Binding-site contacts:
Ligand atom C2 contacts residue SER542 of chain 1.B at 3.7 Å.
Ligand atom C8 contacts residue SER542 of chain 1.B at 3.7 Å.
Ligand atom C4 contacts residue ASN180 of chain 1.C at 4.3 Å.
Ligand atom C8 contacts residue VAL544 of chain 1.B at 4.2 Å (hydrophobic).
Ligand atom N2 contacts residue SER542 of chain 1.B at 2.9 Å (h-bond).
Ligand atom C3 contacts residue SER542 of chain 1.B at 3.5 Å.
Ligand atom C7 contacts residue ASN180 of chain 1.C at 3.5 Å.
Ligand atom O5 contacts residue ASN180 of chain 1.C at 2.4 Å (h-bond).
Ligand atom O6 contacts residue PHE179 of chain 1.C at 3.7 Å.
Ligand atom C7 contacts residue SER542 of chain 1.B at 3.8 Å.
Ligand atom C5 contacts residue ASN180 of chain 1.C at 3.7 Å.
Ligand atom O5 contacts residue PHE179 of chain 1.C at 3.9 Å.
Ligand atom C1 contacts residue SER542 of chain 1.B at 3.9 Å.
Ligand atom C1 contacts residue ASN180 of chain 1.C at 1.6 Å.
Ligand atom O3 contacts residue SER542 of chain 1.B at 4.0 Å.
Ligand atom C3 contacts residue ASN180 of chain 1.C at 3.8 Å.
Ligand atom C2 contacts residue ASN180 of chain 1.C at 2.5 Å.
Ligand atom C8 contacts residue VAL541 of chain 1.B at 3.6 Å (hydrophobic).
Ligand atom C6 contacts residue PHE179 of chain 1.C at 3.7 Å (hydrophobic).
Ligand atom N2 contacts residue ASN180 of chain 1.C at 3.0 Å (h-bond).
Ligand atom O7 contacts residue ASN180 of chain 1.C at 3.6 Å.

This small molecule binds to this protein.
Small molecule (SMILES): CC(=O)N[C@H]1[C@H](O[C@H]2[C@H](O)[C@@H](NC(C)=O)CO[C@@H]2CO)O[C@H](CO)[C@@H](O[C@@H]2O[C@H](CO[C@H]3O[C@H](CO)[C@@H](O)[C@H](O)[C@@H]3O)[C@@H](O)[C@H](O[C@H]3O[C@H](CO)[C@@H](O)[C@H](O)[C@@H]3O)[C@@H]2O)[C@@H]1O

Sequence of chain 1.B:
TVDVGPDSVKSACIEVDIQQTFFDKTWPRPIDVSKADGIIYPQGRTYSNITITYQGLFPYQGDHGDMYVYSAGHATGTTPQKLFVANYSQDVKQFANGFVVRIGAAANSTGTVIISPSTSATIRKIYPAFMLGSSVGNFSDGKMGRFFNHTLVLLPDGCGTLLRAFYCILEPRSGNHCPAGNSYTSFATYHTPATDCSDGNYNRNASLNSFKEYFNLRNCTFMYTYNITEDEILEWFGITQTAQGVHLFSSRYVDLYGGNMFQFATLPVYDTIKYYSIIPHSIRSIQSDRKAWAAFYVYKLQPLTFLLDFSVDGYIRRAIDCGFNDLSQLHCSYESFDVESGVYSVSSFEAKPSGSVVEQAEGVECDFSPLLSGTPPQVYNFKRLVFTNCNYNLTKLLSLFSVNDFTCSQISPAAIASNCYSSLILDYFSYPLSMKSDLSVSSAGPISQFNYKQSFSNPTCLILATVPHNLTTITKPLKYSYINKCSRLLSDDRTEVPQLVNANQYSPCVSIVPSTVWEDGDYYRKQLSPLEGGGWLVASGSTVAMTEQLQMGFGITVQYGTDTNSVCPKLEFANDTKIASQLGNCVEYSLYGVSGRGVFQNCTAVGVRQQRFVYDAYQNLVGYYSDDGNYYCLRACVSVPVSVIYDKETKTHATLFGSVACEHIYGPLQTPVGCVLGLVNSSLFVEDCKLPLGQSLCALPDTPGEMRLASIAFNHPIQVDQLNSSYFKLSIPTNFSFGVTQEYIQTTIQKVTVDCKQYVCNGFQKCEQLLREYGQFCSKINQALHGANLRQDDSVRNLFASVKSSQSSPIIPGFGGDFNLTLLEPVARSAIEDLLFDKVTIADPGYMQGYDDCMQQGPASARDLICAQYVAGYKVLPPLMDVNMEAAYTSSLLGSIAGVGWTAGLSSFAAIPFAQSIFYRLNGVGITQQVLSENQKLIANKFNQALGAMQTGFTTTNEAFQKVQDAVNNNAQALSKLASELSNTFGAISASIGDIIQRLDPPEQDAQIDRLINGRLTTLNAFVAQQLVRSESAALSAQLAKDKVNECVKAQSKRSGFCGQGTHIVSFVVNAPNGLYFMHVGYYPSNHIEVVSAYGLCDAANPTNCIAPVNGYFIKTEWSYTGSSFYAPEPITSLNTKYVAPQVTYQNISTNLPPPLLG

Sequence of chain 1.C:
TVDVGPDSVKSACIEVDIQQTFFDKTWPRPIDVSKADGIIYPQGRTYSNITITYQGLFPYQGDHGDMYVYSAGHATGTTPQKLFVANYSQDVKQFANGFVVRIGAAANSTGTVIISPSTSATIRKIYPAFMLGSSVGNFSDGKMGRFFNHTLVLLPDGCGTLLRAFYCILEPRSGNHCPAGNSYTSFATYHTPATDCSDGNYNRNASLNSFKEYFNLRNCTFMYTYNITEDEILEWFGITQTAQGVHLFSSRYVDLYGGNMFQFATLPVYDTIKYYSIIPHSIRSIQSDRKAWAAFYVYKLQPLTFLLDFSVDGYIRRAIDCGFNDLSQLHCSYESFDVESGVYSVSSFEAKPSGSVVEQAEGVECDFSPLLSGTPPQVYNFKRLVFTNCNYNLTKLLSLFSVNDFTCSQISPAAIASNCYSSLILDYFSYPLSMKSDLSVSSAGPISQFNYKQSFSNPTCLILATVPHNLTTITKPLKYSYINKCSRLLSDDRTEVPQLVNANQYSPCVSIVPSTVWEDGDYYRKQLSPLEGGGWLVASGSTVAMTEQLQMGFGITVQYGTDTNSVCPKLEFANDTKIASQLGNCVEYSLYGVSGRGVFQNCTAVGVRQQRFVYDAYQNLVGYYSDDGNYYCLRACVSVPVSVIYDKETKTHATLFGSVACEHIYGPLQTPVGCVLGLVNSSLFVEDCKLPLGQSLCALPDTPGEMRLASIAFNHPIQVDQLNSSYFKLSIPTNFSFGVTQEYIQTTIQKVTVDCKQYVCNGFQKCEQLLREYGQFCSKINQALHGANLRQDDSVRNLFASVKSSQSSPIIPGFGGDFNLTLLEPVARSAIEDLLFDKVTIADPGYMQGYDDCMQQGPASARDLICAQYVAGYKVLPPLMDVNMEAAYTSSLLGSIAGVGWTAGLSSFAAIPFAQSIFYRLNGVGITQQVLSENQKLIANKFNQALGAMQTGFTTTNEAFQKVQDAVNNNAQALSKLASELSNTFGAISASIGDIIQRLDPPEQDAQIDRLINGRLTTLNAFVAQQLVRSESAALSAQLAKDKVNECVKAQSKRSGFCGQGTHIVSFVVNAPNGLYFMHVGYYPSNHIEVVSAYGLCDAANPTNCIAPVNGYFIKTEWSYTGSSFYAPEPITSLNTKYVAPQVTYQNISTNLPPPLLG